Sequence of chain 6.A:
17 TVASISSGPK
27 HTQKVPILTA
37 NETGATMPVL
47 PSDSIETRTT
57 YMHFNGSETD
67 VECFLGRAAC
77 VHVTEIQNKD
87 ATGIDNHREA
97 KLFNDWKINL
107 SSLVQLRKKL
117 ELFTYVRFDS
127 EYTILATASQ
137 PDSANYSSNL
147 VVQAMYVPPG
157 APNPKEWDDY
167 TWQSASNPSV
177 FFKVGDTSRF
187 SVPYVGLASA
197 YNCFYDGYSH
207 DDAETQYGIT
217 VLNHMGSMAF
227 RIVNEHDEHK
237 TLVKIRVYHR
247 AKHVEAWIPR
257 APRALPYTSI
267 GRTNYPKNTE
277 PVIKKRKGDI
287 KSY

Binding-site contacts:
Ligand atom C5C contacts residue ILE104 of chain 6.A at 3.8 Å (hydrophobic).
Ligand atom C6B contacts residue LEU106 of chain 6.A at 3.9 Å (hydrophobic).
Ligand atom C1B contacts residue MET221 of chain 6.A at 3.8 Å (hydrophobic).
Ligand atom C5 contacts residue PHE186 of chain 6.A at 3.5 Å (hydrophobic).
Ligand atom O1B contacts residue TYR128 of chain 6.A at 3.9 Å.
Ligand atom C4 contacts residue MET224 of chain 6.A at 3.8 Å (hydrophobic).
Ligand atom C31 contacts residue VAL176 of chain 6.A at 3.3 Å (hydrophobic).
Ligand atom C4 contacts residue PHE186 of chain 6.A at 3.6 Å (hydrophobic).
Ligand atom O1 contacts residue ALA24 of chain 6.C at 3.6 Å.
Ligand atom O1 contacts residue PHE186 of chain 6.A at 3.5 Å.
Ligand atom C3C contacts residue VAL188 of chain 6.A at 3.3 Å (hydrophobic).
Ligand atom CM1 contacts residue SER107 of chain 6.A at 3.9 Å.
Ligand atom O1B contacts residue MET221 of chain 6.A at 3.4 Å.
Ligand atom C6C contacts residue MET221 of chain 6.A at 3.7 Å (hydrophobic).
Ligand atom N2 contacts residue PHE186 of chain 6.A at 3.7 Å.
Ligand atom C31 contacts residue PRO174 of chain 6.A at 3.4 Å (hydrophobic).
Ligand atom C31 contacts residue ALA150 of chain 6.A at 3.5 Å (hydrophobic).
Ligand atom C6C contacts residue VAL191 of chain 6.A at 3.2 Å (hydrophobic).
Ligand atom C4B contacts residue LEU106 of chain 6.A at 3.7 Å (hydrophobic).
Ligand atom C7C contacts residue TYR128 of chain 6.A at 3.6 Å (hydrophobic).
Ligand atom C4A contacts residue ASN219 of chain 6.A at 3.5 Å.
Ligand atom C3B contacts residue MET221 of chain 6.A at 3.8 Å (hydrophobic).
Ligand atom C3C contacts residue TYR128 of chain 6.A at 3.9 Å (hydrophobic).
Ligand atom C5C contacts residue TYR128 of chain 6.A at 3.5 Å (hydrophobic).
Ligand atom C5 contacts residue TYR152 of chain 6.A at 3.8 Å (hydrophobic).
Ligand atom N2 contacts residue ALA24 of chain 6.C at 3.4 Å.
Ligand atom C3 contacts residue PHE186 of chain 6.A at 3.8 Å (hydrophobic).
Ligand atom C7C contacts residue TYR197 of chain 6.A at 3.8 Å (hydrophobic).
Ligand atom C5B contacts residue LEU106 of chain 6.A at 3.5 Å (hydrophobic).
Ligand atom C2B contacts residue MET221 of chain 6.A at 3.5 Å (hydrophobic).
Ligand atom N3A contacts residue ASN219 of chain 6.A at 3.0 Å (h-bond).
Ligand atom C5B contacts residue TYR197 of chain 6.A at 3.7 Å (hydrophobic).
Ligand atom O1 contacts residue VAL188 of chain 6.A at 3.8 Å.
Ligand atom C3 contacts residue PRO174 of chain 6.A at 3.8 Å (hydrophobic).
Ligand atom C4 contacts residue TYR152 of chain 6.A at 3.9 Å (hydrophobic).
Ligand atom C2C contacts residue VAL188 of chain 6.A at 3.2 Å (hydrophobic).
Ligand atom C4C contacts residue TYR152 of chain 6.A at 3.8 Å (hydrophobic).
Ligand atom C6B contacts residue TYR197 of chain 6.A at 3.6 Å (hydrophobic).
Ligand atom O1 contacts residue TYR152 of chain 6.A at 3.9 Å.
Ligand atom C31 contacts residue SER175 of chain 6.A at 3.6 Å.

This small molecule binds to this protein.
Small molecule (SMILES): Cc1cc(CCCCCCCOc2ccc(C3=N[C@@H](C)CO3)cc2)on1

Sequence of chain 6.C:
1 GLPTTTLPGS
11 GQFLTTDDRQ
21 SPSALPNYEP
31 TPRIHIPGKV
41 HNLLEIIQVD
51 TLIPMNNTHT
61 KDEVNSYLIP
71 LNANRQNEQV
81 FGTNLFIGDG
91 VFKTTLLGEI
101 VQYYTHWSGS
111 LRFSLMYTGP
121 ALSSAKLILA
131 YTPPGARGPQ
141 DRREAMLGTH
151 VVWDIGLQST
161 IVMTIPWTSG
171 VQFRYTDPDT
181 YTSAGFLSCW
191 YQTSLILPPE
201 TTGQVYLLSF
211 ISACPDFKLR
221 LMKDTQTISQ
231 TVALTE